Sequence of chain 1.C:
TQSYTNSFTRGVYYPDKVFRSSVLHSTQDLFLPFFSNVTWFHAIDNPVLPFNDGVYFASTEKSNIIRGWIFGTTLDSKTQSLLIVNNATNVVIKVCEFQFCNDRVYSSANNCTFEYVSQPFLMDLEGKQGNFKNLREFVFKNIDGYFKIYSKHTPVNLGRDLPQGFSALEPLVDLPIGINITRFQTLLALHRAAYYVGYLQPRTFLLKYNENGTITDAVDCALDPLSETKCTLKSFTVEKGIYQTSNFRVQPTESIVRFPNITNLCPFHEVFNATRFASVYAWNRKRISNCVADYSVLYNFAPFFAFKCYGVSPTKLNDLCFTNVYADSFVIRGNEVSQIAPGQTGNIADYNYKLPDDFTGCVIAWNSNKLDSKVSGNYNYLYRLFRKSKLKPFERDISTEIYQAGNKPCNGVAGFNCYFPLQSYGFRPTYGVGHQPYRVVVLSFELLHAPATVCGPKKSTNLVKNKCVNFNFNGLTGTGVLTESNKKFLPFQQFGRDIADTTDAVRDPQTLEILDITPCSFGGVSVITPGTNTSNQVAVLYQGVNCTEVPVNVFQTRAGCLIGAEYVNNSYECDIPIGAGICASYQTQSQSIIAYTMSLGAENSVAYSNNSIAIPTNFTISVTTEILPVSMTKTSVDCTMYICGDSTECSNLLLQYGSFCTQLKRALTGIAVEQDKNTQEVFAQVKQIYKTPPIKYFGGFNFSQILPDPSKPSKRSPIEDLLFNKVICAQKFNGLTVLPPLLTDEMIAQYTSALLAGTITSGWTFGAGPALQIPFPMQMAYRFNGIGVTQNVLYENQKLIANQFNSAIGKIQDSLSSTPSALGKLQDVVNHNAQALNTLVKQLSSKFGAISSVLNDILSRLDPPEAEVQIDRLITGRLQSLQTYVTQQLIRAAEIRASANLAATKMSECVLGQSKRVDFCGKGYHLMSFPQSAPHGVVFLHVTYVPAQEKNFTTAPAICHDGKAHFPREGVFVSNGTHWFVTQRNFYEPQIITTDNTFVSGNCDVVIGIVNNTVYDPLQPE

Binding-site contacts:
Ligand atom O7 contacts residue ASN714 of chain 1.C at 4.3 Å.
Ligand atom C7 contacts residue ASN714 of chain 1.C at 3.8 Å.
Ligand atom O4 contacts residue LEU919 of chain 1.C at 4.2 Å.
Ligand atom C4 contacts residue ASN714 of chain 1.C at 4.2 Å.
Ligand atom C2 contacts residue ASN714 of chain 1.C at 2.5 Å.
Ligand atom O5 contacts residue ASN714 of chain 1.C at 2.4 Å (h-bond).
Ligand atom C3 contacts residue LEU919 of chain 1.C at 4.4 Å (hydrophobic).
Ligand atom N2 contacts residue ASN714 of chain 1.C at 2.9 Å (h-bond).
Ligand atom C1 contacts residue ASN714 of chain 1.C at 1.4 Å.
Ligand atom C3 contacts residue ASN714 of chain 1.C at 3.8 Å.
Ligand atom C5 contacts residue ASN714 of chain 1.C at 3.7 Å.
Ligand atom O6 contacts residue GLN923 of chain 1.C at 4.1 Å.

The small molecule below binds the protein below.
Small molecule (SMILES): CC(=O)N[C@@H]1[C@@H](O)[C@H](O)[C@@H](CO)O[C@H]1O